Sequence of chain 4.D:
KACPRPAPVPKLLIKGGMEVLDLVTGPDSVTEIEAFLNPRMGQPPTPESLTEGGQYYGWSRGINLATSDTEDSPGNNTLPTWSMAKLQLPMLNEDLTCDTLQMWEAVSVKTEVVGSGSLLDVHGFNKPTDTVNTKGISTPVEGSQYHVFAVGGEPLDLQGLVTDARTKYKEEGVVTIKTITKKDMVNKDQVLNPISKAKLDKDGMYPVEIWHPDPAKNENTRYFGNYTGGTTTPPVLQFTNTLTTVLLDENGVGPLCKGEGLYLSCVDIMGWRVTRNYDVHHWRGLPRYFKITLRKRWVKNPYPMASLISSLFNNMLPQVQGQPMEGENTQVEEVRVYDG

The protein below binds the small molecule below.
Small molecule (SMILES): CC(=O)N[C@H]1[C@H]([C@H](O)[C@H](O)CO)O[C@@](O[C@H]2[C@@H](O)[C@@H](CO)O[C@@H](O[C@H]3[C@H](O)[C@@H](O)[C@H](O)O[C@@H]3CO)[C@@H]2O)(C(=O)O)C[C@@H]1O

Binding-site contacts:
Ligand atom O1A contacts residue GLY78 of chain 4.D at 4.1 Å.
Ligand atom C2 contacts residue ARG77 of chain 4.D at 4.0 Å.
Ligand atom O8 contacts residue ARG77 of chain 4.D at 3.6 Å.
Ligand atom O4 contacts residue ARG77 of chain 4.D at 4.3 Å.
Ligand atom C6 contacts residue TYR72 of chain 4.D at 3.8 Å (hydrophobic).
Ligand atom C6 contacts residue THR94 of chain 4.D at 4.2 Å.
Ligand atom C11 contacts residue TYR72 of chain 4.D at 4.0 Å (hydrophobic).
Ligand atom O1B contacts residue ARG77 of chain 4.D at 2.8 Å (salt-bridge).
Ligand atom O4 contacts residue HIS298 of chain 4.D at 2.6 Å (h-bond).
Ligand atom C1 contacts residue TYR72 of chain 4.D at 3.8 Å (hydrophobic).
Ligand atom O3 contacts residue GLY78 of chain 4.D at 3.8 Å.
Ligand atom O1A contacts residue TYR72 of chain 4.D at 3.3 Å.
Ligand atom C4 contacts residue ARG77 of chain 4.D at 4.1 Å.
Ligand atom C4 contacts residue VAL296 of chain 4.D at 4.2 Å (hydrophobic).
Ligand atom O4 contacts residue GLY78 of chain 4.D at 3.1 Å (h-bond).
Ligand atom C3 contacts residue VAL296 of chain 4.D at 3.5 Å (hydrophobic).
Ligand atom O6 contacts residue ASN93 of chain 4.D at 3.4 Å (h-bond).
Ligand atom O4 contacts residue ILE79 of chain 4.D at 4.2 Å.
Ligand atom O3 contacts residue VAL296 of chain 4.D at 4.3 Å.
Ligand atom C10 contacts residue TYR72 of chain 4.D at 3.8 Å (hydrophobic).
Ligand atom O4 contacts residue THR291 of chain 4.D at 4.0 Å.
Ligand atom O4 contacts residue TYR72 of chain 4.D at 3.9 Å.
Ligand atom C4 contacts residue HIS298 of chain 4.D at 3.7 Å.
Ligand atom O3 contacts residue ARG77 of chain 4.D at 4.3 Å.
Ligand atom O8 contacts residue TYR72 of chain 4.D at 3.7 Å.
Ligand atom C11 contacts residue ASP85 of chain 4.E at 3.6 Å.
Ligand atom C1 contacts residue ARG77 of chain 4.D at 3.4 Å.
Ligand atom O1B contacts residue TYR72 of chain 4.D at 4.0 Å.
Ligand atom C3 contacts residue ARG77 of chain 4.D at 3.4 Å.
Ligand atom O3 contacts residue ASN80 of chain 4.D at 3.8 Å.
Ligand atom C4 contacts residue GLY78 of chain 4.D at 3.8 Å.
Ligand atom O10 contacts residue THR291 of chain 4.D at 3.8 Å.
Ligand atom O4 contacts residue VAL296 of chain 4.D at 4.0 Å.
Ligand atom C3 contacts residue HIS298 of chain 4.D at 3.9 Å.
Ligand atom N5 contacts residue TYR72 of chain 4.D at 3.0 Å (h-bond).
Ligand atom C6 contacts residue ASN93 of chain 4.D at 3.2 Å.
Ligand atom C5 contacts residue TYR72 of chain 4.D at 3.6 Å (hydrophobic).
Ligand atom O1A contacts residue ARG77 of chain 4.D at 2.8 Å (salt-bridge).
Ligand atom C3 contacts residue GLY78 of chain 4.D at 4.0 Å.
Ligand atom C4 contacts residue TYR72 of chain 4.D at 3.4 Å (hydrophobic).

Sequence of chain 4.E:
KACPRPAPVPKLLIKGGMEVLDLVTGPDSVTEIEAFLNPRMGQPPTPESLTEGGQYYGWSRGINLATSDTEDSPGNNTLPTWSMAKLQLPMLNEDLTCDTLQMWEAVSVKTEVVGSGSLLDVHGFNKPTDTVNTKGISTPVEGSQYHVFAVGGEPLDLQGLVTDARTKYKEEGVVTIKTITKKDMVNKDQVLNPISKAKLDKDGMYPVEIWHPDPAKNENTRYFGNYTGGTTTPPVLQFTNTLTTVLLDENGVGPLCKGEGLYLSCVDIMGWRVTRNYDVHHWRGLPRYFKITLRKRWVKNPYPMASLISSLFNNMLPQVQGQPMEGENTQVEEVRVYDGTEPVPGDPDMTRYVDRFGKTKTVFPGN